Sequence of chain 2.A:
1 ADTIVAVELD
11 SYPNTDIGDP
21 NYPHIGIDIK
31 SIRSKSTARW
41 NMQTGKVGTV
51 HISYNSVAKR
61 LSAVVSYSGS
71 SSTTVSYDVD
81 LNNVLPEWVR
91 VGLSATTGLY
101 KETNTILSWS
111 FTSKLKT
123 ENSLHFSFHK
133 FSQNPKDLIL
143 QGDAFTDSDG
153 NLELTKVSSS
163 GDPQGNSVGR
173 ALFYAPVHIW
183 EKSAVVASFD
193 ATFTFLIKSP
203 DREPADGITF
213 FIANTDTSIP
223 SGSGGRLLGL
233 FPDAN

A protein and the small-molecule ligand that binds it are described below.
Small molecule (SMILES): OC[C@H]1O[C@H](Oc2c[nH]c3ccc(Br)c(Cl)c23)[C@@H](O)[C@@H](O)[C@@H]1O

Binding-site contacts:
Ligand atom O4 contacts residue ASP208 of chain 2.A at 2.6 Å (salt-bridge).
Ligand atom O3 contacts residue ARG228 of chain 2.A at 3.2 Å (salt-bridge).
Ligand atom C4 contacts residue ASP208 of chain 2.A at 3.1 Å.
Ligand atom O5 contacts residue LEU99 of chain 2.A at 3.1 Å (h-bond).
Ligand atom O6 contacts residue TYR100 of chain 2.A at 2.9 Å (h-bond).
Ligand atom O2 contacts residue GLY98 of chain 2.A at 3.8 Å.
Ligand atom C6 contacts residue LEU99 of chain 2.A at 3.9 Å (hydrophobic).
Ligand atom O4 contacts residue TYR12 of chain 2.A at 3.6 Å.
Ligand atom C6 contacts residue ASP208 of chain 2.A at 3.1 Å.
Ligand atom C11 contacts residue TYR12 of chain 2.A at 2.9 Å (hydrophobic).
Ligand atom C6 contacts residue TYR12 of chain 2.A at 3.4 Å (hydrophobic).
Ligand atom O4 contacts residue ASN14 of chain 2.A at 3.0 Å (h-bond).
Ligand atom C6 contacts residue TYR100 of chain 2.A at 3.9 Å (hydrophobic).
Ligand atom O2 contacts residue LEU99 of chain 2.A at 3.9 Å.
Ligand atom O3 contacts residue GLY226 of chain 2.A at 3.7 Å.
Ligand atom C4 contacts residue ARG228 of chain 2.A at 3.7 Å.
Ligand atom N1 contacts residue TYR12 of chain 2.A at 3.1 Å (h-bond).
Ligand atom C4 contacts residue GLY227 of chain 2.A at 4.0 Å.
Ligand atom O4 contacts residue ARG228 of chain 2.A at 3.2 Å (salt-bridge).
Ligand atom C9 contacts residue LEU99 of chain 2.A at 3.5 Å (hydrophobic).
Ligand atom C7 contacts residue LEU99 of chain 2.A at 3.9 Å (hydrophobic).
Ligand atom C8 contacts residue LEU99 of chain 2.A at 3.8 Å (hydrophobic).
Ligand atom O4 contacts residue GLY227 of chain 2.A at 4.0 Å.
Ligand atom C11 contacts residue LEU99 of chain 2.A at 3.9 Å (hydrophobic).
Ligand atom C5 contacts residue GLY98 of chain 2.A at 4.0 Å.
Ligand atom O6 contacts residue GLY98 of chain 2.A at 2.9 Å.
Ligand atom C6 contacts residue GLY98 of chain 2.A at 3.9 Å.
Ligand atom C6 contacts residue ALA207 of chain 2.A at 3.6 Å (hydrophobic).
Ligand atom C3 contacts residue ARG228 of chain 2.A at 3.9 Å.
Ligand atom O6 contacts residue ALA207 of chain 2.A at 3.3 Å.
Ligand atom C1 contacts residue LEU99 of chain 2.A at 4.0 Å (hydrophobic).
Ligand atom C5 contacts residue LEU99 of chain 2.A at 3.9 Å (hydrophobic).
Ligand atom O6 contacts residue ASP208 of chain 2.A at 2.9 Å (salt-bridge).
Ligand atom O5 contacts residue GLY98 of chain 2.A at 3.9 Å.
Ligand atom C5 contacts residue ASP208 of chain 2.A at 3.6 Å.
Ligand atom O6 contacts residue LEU99 of chain 2.A at 3.0 Å (h-bond).
Ligand atom O3 contacts residue GLY227 of chain 2.A at 3.2 Å.
Ligand atom C5 contacts residue TYR12 of chain 2.A at 3.7 Å (hydrophobic).
Ligand atom N1 contacts residue LEU99 of chain 2.A at 3.4 Å.
Ligand atom N1 contacts residue TYR100 of chain 2.A at 3.8 Å.